Sequence of chain 1.A:
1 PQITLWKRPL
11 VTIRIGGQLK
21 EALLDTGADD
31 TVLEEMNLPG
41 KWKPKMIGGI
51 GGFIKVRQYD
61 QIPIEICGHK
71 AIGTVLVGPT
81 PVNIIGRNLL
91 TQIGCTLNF

Binding-site contacts:
Ligand atom N20 contacts residue GLY27 of chain 1.A at 3.1 Å (h-bond).
Ligand atom O10 contacts residue ILE84 of chain 1.B at 3.5 Å.
Ligand atom C34 contacts residue ARG8 of chain 1.B at 3.7 Å.
Ligand atom N27 contacts residue GLY48 of chain 1.A at 3.0 Å (h-bond).
Ligand atom C12 contacts residue GLY27 of chain 1.B at 3.4 Å.
Ligand atom O18 contacts residue ASP25 of chain 1.A at 2.6 Å (salt-bridge).
Ligand atom O18 contacts residue ASP25 of chain 1.B at 2.6 Å (salt-bridge).
Ligand atom O26 contacts residue ALA28 of chain 1.A at 3.6 Å.
Ligand atom O9 contacts residue GLY48 of chain 1.B at 3.6 Å (h-bond).
Ligand atom C2 contacts residue ASP30 of chain 1.B at 3.5 Å.
Ligand atom C17 contacts residue ASP25 of chain 1.B at 3.3 Å.
Ligand atom C2 contacts residue VAL32 of chain 1.B at 3.6 Å (hydrophobic).
Ligand atom C13 contacts residue GLY27 of chain 1.B at 3.5 Å.
Ligand atom C37 contacts residue ILE50 of chain 1.A at 3.7 Å (hydrophobic).
Ligand atom C1 contacts residue ALA28 of chain 1.B at 3.3 Å (hydrophobic).
Ligand atom C13 contacts residue ASP25 of chain 1.A at 3.7 Å.
Ligand atom C16 contacts residue ASP25 of chain 1.B at 3.2 Å.
Ligand atom C34 contacts residue VAL82 of chain 1.B at 3.7 Å (hydrophobic).
Ligand atom C24 contacts residue GLY48 of chain 1.A at 3.5 Å.
Ligand atom C36 contacts residue ILE50 of chain 1.A at 3.5 Å (hydrophobic).
Ligand atom O26 contacts residue ASP29 of chain 1.A at 2.8 Å (salt-bridge).
Ligand atom C35 contacts residue VAL82 of chain 1.B at 3.6 Å (hydrophobic).
Ligand atom C36 contacts residue VAL82 of chain 1.B at 3.7 Å (hydrophobic).
Ligand atom C28 contacts residue ASP30 of chain 1.A at 3.5 Å.
Ligand atom O22 contacts residue ILE50 of chain 1.B at 3.6 Å.
Ligand atom O4 contacts residue GLY48 of chain 1.B at 3.5 Å (h-bond).
Ligand atom C36 contacts residue PRO81 of chain 1.B at 3.6 Å (hydrophobic).
Ligand atom C36 contacts residue GLY49 of chain 1.A at 3.5 Å.
Ligand atom C17 contacts residue ASP25 of chain 1.A at 3.5 Å.
Ligand atom O26 contacts residue ASP30 of chain 1.A at 3.6 Å (salt-bridge).
Ligand atom C2 contacts residue ALA28 of chain 1.B at 3.7 Å (hydrophobic).
Ligand atom O22 contacts residue GLY49 of chain 1.A at 3.6 Å.
Ligand atom C25 contacts residue GLY48 of chain 1.A at 3.7 Å.
Ligand atom O10 contacts residue ILE50 of chain 1.A at 3.7 Å.
Ligand atom O18 contacts residue GLY27 of chain 1.A at 3.3 Å.
Ligand atom C32 contacts residue ASP25 of chain 1.B at 3.3 Å.
Ligand atom O9 contacts residue ILE50 of chain 1.A at 3.0 Å.
Ligand atom C33 contacts residue GLY27 of chain 1.A at 3.3 Å.
Ligand atom O9 contacts residue GLY49 of chain 1.B at 3.3 Å.
Ligand atom C32 contacts residue GLY27 of chain 1.A at 3.5 Å.

Sequence of chain 1.B:
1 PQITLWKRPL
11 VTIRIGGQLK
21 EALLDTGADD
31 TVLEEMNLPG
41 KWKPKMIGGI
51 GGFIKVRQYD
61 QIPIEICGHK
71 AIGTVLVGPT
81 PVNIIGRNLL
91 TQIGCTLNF

The small molecule below binds the protein below.
Small molecule (SMILES): CNC(=O)CCC(=O)N[C@@H](Cc1ccccc1)[C@H](O)CN(CC1CC1)S(=O)(=O)c1ccco1